Binding-site contacts:
Ligand atom C14 contacts residue TRP62 of chain 1.A at 3.6 Å (hydrophobic).
Ligand atom C contacts residue ALA59 of chain 1.A at 3.2 Å (hydrophobic).
Ligand atom O contacts residue ALA59 of chain 1.A at 3.3 Å (h-bond).
Ligand atom O4 contacts residue PHE53 of chain 1.A at 3.3 Å.
Ligand atom O1 contacts residue PHE53 of chain 1.A at 3.5 Å.
Ligand atom O3 contacts residue SER147 of chain 1.A at 3.4 Å.
Ligand atom C7 contacts residue PHE50 of chain 1.A at 3.5 Å (hydrophobic).
Ligand atom O1 contacts residue ILE54 of chain 1.A at 3.0 Å (h-bond).
Ligand atom C9 contacts residue PHE50 of chain 1.A at 3.6 Å (hydrophobic).
Ligand atom C contacts residue ARG63 of chain 1.A at 3.8 Å.
Ligand atom C3 contacts residue TRP62 of chain 1.A at 3.8 Å (hydrophobic).
Ligand atom O3 contacts residue COA1 of chain 1.B at 3.5 Å.
Ligand atom C13 contacts residue TRP62 of chain 1.A at 3.5 Å (hydrophobic).
Ligand atom C8 contacts residue PHE50 of chain 1.A at 3.5 Å (hydrophobic).
Ligand atom C15 contacts residue PHE110 of chain 1.A at 3.8 Å (hydrophobic).
Ligand atom O4 contacts residue PHE110 of chain 1.A at 3.4 Å.
Ligand atom N1 contacts residue PHE50 of chain 1.A at 3.3 Å.
Ligand atom C1 contacts residue PHE110 of chain 1.A at 3.4 Å (hydrophobic).
Ligand atom C9 contacts residue ASP52 of chain 1.A at 3.7 Å.
Ligand atom C11 contacts residue PHE50 of chain 1.A at 3.7 Å (hydrophobic).
Ligand atom C11 contacts residue ASP52 of chain 1.A at 3.3 Å.
Ligand atom C2 contacts residue PHE110 of chain 1.A at 3.5 Å (hydrophobic).
Ligand atom C6 contacts residue PHE50 of chain 1.A at 3.5 Å (hydrophobic).
Ligand atom O contacts residue TRP62 of chain 1.A at 3.7 Å.
Ligand atom C14 contacts residue SER109 of chain 1.A at 3.5 Å.
Ligand atom O contacts residue PHE110 of chain 1.A at 3.6 Å.
Ligand atom C13 contacts residue PHE428 of chain 1.A at 3.7 Å (hydrophobic).
Ligand atom N2 contacts residue ASP52 of chain 1.A at 2.7 Å (salt-bridge).
Ligand atom N2 contacts residue PHE50 of chain 1.A at 3.5 Å.
Ligand atom N1 contacts residue COA1 of chain 1.B at 2.9 Å.
Ligand atom C13 contacts residue SER109 of chain 1.A at 3.4 Å.
Ligand atom C5 contacts residue PHE50 of chain 1.A at 3.6 Å (hydrophobic).
Ligand atom C6 contacts residue PHE110 of chain 1.A at 3.6 Å (hydrophobic).
Ligand atom C8 contacts residue COA1 of chain 1.B at 3.6 Å.
Ligand atom C6 contacts residue SER109 of chain 1.A at 3.7 Å.
Ligand atom C10 contacts residue PHE50 of chain 1.A at 3.4 Å (hydrophobic).
Ligand atom O1 contacts residue ASP52 of chain 1.A at 3.7 Å.
Ligand atom C10 contacts residue ASP52 of chain 1.A at 3.4 Å.
Ligand atom C4 contacts residue PHE50 of chain 1.A at 3.7 Å (hydrophobic).
Ligand atom C12 contacts residue TRP62 of chain 1.A at 3.6 Å (hydrophobic).

Sequence of chain 1.A:
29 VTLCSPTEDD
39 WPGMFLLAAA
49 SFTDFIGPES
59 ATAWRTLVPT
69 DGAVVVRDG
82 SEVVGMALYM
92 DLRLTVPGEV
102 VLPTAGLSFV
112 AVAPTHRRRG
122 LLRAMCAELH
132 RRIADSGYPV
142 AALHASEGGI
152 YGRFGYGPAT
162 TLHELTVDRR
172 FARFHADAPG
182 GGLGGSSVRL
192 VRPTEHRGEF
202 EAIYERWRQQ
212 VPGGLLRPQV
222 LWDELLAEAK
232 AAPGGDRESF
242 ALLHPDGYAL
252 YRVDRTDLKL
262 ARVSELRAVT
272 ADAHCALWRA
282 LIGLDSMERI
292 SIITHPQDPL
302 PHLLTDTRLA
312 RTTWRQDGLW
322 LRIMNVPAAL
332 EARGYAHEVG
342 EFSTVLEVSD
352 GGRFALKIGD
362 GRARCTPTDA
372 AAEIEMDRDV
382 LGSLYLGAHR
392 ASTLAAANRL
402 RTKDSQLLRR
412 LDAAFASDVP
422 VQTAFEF

A protein and the small-molecule ligand that binds it are described below.
Small molecule (SMILES): COc1cccc(N(C)S(=O)(=O)c2ccc3[nH]c(=O)c(=O)[nH]c3c2)c1